The small molecule below binds the protein below.
Small molecule (SMILES): CC(=O)N[C@H]1[C@H](O[C@H]2[C@H](O)[C@@H](NC(C)=O)CO[C@@H]2CO)O[C@H](CO)[C@@H](O)[C@@H]1O

Binding-site contacts:
Ligand atom C3 contacts residue ASN801 of chain 1.D at 3.8 Å.
Ligand atom O5 contacts residue SER803 of chain 1.D at 3.2 Å (h-bond).
Ligand atom N2 contacts residue ASN801 of chain 1.D at 2.9 Å (h-bond).
Ligand atom C5 contacts residue ASN801 of chain 1.D at 3.7 Å.
Ligand atom C6 contacts residue GLN804 of chain 1.D at 4.0 Å.
Ligand atom O5 contacts residue GLN804 of chain 1.D at 3.5 Å (h-bond).
Ligand atom O5 contacts residue ASN801 of chain 1.D at 2.4 Å (h-bond).
Ligand atom C6 contacts residue SER803 of chain 1.D at 4.0 Å.
Ligand atom O7 contacts residue ASN801 of chain 1.D at 3.0 Å (h-bond).
Ligand atom C7 contacts residue ASN801 of chain 1.D at 3.3 Å.
Ligand atom O6 contacts residue GLN804 of chain 1.D at 4.0 Å.
Ligand atom C1 contacts residue SER803 of chain 1.D at 3.5 Å.
Ligand atom O7 contacts residue SER803 of chain 1.D at 4.3 Å.
Ligand atom C4 contacts residue ASN801 of chain 1.D at 4.2 Å.
Ligand atom C2 contacts residue ASN801 of chain 1.D at 2.5 Å.
Ligand atom C5 contacts residue GLN804 of chain 1.D at 4.3 Å.
Ligand atom C1 contacts residue ASN801 of chain 1.D at 1.4 Å.
Ligand atom C5 contacts residue SER803 of chain 1.D at 3.4 Å.
Ligand atom C1 contacts residue GLN804 of chain 1.D at 4.3 Å.

Sequence of chain 1.D:
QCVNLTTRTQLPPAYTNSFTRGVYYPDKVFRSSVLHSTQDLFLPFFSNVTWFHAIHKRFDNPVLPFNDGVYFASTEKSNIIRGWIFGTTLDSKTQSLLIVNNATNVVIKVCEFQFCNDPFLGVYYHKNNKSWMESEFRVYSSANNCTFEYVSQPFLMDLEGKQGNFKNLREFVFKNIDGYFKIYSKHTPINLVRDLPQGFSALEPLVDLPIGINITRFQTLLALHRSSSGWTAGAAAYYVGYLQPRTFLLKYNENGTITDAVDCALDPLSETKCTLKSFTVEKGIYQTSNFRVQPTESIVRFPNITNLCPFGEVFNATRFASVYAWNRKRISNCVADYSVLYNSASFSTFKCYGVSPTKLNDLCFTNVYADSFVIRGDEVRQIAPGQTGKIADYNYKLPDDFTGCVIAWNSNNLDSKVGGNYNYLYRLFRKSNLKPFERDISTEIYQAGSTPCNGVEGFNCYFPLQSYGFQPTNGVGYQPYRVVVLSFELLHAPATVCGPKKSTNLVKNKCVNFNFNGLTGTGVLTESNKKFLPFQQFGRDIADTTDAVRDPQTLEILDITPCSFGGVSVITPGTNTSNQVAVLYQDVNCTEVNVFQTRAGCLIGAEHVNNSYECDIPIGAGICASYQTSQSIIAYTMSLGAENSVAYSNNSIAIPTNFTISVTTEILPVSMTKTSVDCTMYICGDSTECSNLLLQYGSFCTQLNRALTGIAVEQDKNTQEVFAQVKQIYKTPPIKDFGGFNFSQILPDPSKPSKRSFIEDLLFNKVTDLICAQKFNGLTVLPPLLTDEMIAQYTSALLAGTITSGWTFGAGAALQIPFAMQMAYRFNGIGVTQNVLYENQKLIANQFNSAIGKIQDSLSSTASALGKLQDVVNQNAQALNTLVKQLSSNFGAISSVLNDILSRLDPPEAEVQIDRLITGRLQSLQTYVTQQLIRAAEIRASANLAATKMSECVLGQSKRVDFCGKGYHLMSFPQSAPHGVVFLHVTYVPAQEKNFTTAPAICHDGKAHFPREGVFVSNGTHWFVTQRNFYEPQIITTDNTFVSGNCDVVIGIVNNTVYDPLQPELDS